Binding-site contacts:
Ligand atom O1B contacts residue GLY14 of chain 1.A at 2.9 Å (h-bond).
Ligand atom O4' contacts residue GLY97 of chain 1.A at 3.5 Å.
Ligand atom N1 contacts residue EDO1 of chain 1.D at 3.2 Å (h-bond).
Ligand atom O2' contacts residue PRO128 of chain 1.A at 3.4 Å.
Ligand atom O1A contacts residue GLY15 of chain 1.A at 3.7 Å.
Ligand atom O6 contacts residue EDO1 of chain 1.D at 3.6 Å (h-bond).
Ligand atom N7 contacts residue GLY15 of chain 1.A at 3.3 Å.
Ligand atom O1A contacts residue GLY14 of chain 1.A at 3.6 Å.
Ligand atom C5' contacts residue GLY97 of chain 1.A at 3.6 Å.
Ligand atom C2' contacts residue GLU132 of chain 1.A at 3.5 Å.
Ligand atom C1' contacts residue ASN159 of chain 1.A at 3.7 Å.
Ligand atom PB contacts residue THR102 of chain 1.A at 3.7 Å.
Ligand atom O3B contacts residue THR102 of chain 1.A at 3.4 Å (h-bond).
Ligand atom O1B contacts residue GLY13 of chain 1.A at 3.7 Å.
Ligand atom O6 contacts residue PHE176 of chain 1.A at 3.6 Å.
Ligand atom O6 contacts residue ASN18 of chain 1.A at 3.0 Å (h-bond).
Ligand atom O2' contacts residue GLU132 of chain 1.A at 2.7 Å (salt-bridge).
Ligand atom O2' contacts residue ASN159 of chain 1.A at 3.3 Å (h-bond).
Ligand atom N7 contacts residue ASN18 of chain 1.A at 3.6 Å (h-bond).
Ligand atom O2B contacts residue THR102 of chain 1.A at 2.9 Å (h-bond).
Ligand atom N3 contacts residue ASN159 of chain 1.A at 3.0 Å (h-bond).
Ligand atom N2 contacts residue PHE176 of chain 1.A at 3.7 Å.
Ligand atom C6 contacts residue PHE176 of chain 1.A at 3.7 Å (hydrophobic).
Ligand atom C2 contacts residue EDO1 of chain 1.D at 3.5 Å.
Ligand atom C5' contacts residue ARG136 of chain 1.A at 3.5 Å.
Ligand atom O3B contacts residue GLY13 of chain 1.A at 3.7 Å.
Ligand atom O6 contacts residue ARG22 of chain 1.A at 3.0 Å (salt-bridge).
Ligand atom O3' contacts residue GLU132 of chain 1.A at 2.5 Å (salt-bridge).
Ligand atom C2 contacts residue PHE176 of chain 1.A at 3.7 Å (hydrophobic).
Ligand atom O5' contacts residue ARG136 of chain 1.A at 3.5 Å (salt-bridge).
Ligand atom O2B contacts residue GLY101 of chain 1.A at 3.0 Å (h-bond).
Ligand atom N2 contacts residue ASN159 of chain 1.A at 2.8 Å (h-bond).
Ligand atom O3B contacts residue GLY103 of chain 1.A at 2.7 Å (h-bond).
Ligand atom C3' contacts residue GLU132 of chain 1.A at 3.5 Å.
Ligand atom N1 contacts residue ARG22 of chain 1.A at 3.6 Å.
Ligand atom O2A contacts residue GLY15 of chain 1.A at 2.8 Å (h-bond).
Ligand atom O2A contacts residue GLY14 of chain 1.A at 3.3 Å (h-bond).
Ligand atom N1 contacts residue PHE176 of chain 1.A at 3.5 Å.
Ligand atom O3' contacts residue ARG136 of chain 1.A at 2.9 Å (salt-bridge).
Ligand atom C6 contacts residue EDO1 of chain 1.D at 3.3 Å.

Sequence of chain 1.A:
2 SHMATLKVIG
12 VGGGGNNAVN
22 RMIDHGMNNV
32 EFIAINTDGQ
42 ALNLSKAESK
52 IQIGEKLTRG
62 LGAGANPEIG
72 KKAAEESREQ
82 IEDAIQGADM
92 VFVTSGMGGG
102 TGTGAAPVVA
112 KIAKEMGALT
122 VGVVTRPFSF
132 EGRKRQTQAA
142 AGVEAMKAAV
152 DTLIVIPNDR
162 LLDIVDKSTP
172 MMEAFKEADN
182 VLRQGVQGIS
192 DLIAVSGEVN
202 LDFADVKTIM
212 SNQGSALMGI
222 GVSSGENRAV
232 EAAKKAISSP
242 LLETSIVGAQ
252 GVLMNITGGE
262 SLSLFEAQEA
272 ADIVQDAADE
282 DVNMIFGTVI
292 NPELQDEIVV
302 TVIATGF

A protein and the small-molecule ligand that binds it are described below.
Small molecule (SMILES): Nc1nc2c(ncn2[C@@H]2O[C@H](CO[P](=O)(O)CP(=O)(O)O)[C@@H](O)[C@H]2O)c(=O)[nH]1